Sequence of chain 1.C:
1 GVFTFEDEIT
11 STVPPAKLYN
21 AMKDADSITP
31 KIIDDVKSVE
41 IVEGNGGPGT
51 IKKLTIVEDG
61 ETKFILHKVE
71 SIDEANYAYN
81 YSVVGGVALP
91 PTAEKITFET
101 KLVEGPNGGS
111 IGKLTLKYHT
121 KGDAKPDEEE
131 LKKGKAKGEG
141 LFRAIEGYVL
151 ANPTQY

The small molecule below binds the protein below.
Small molecule (SMILES): OC[C@H]1O[C@@H](O)[C@H](O)[C@@H](O)[C@@H]1O

Binding-site contacts:
Ligand atom O4 contacts residue LYS23 of chain 1.C at 4.1 Å.
Ligand atom O6 contacts residue GLY46 of chain 1.C at 4.2 Å.
Ligand atom C3 contacts residue LYS23 of chain 1.C at 3.8 Å.
Ligand atom O4 contacts residue TYR19 of chain 1.C at 4.5 Å.
Ligand atom C4 contacts residue TYR79 of chain 1.C at 3.7 Å (hydrophobic).
Ligand atom C2 contacts residue LYS23 of chain 1.C at 3.8 Å.
Ligand atom C6 contacts residue LYS23 of chain 1.C at 3.9 Å.
Ligand atom C5 contacts residue LYS23 of chain 1.C at 4.1 Å.
Ligand atom C3 contacts residue MET22 of chain 1.C at 3.8 Å (hydrophobic).
Ligand atom C1 contacts residue LYS23 of chain 1.C at 4.3 Å.
Ligand atom C1 contacts residue TYR79 of chain 1.C at 3.2 Å (hydrophobic).
Ligand atom O3 contacts residue TYR79 of chain 1.C at 3.8 Å.
Ligand atom O1 contacts residue LYS52 of chain 1.C at 3.0 Å (salt-bridge).
Ligand atom O2 contacts residue TYR79 of chain 1.C at 3.1 Å.
Ligand atom O5 contacts residue LYS23 of chain 1.C at 3.4 Å (salt-bridge).
Ligand atom C1 contacts residue MET22 of chain 1.C at 3.9 Å (hydrophobic).
Ligand atom C2 contacts residue MET22 of chain 1.C at 2.9 Å (hydrophobic).
Ligand atom C4 contacts residue LYS23 of chain 1.C at 3.6 Å.
Ligand atom O4 contacts residue TYR79 of chain 1.C at 3.6 Å.
Ligand atom C5 contacts residue TYR79 of chain 1.C at 3.9 Å (hydrophobic).
Ligand atom O1 contacts residue ASP26 of chain 1.C at 3.6 Å (salt-bridge).
Ligand atom O1 contacts residue LYS23 of chain 1.C at 4.5 Å.
Ligand atom O4 contacts residue ILE72 of chain 1.C at 3.7 Å.
Ligand atom O1 contacts residue ALA25 of chain 1.C at 4.1 Å.
Ligand atom O3 contacts residue MET22 of chain 1.C at 3.5 Å.
Ligand atom O6 contacts residue LYS23 of chain 1.C at 3.9 Å.
Ligand atom C3 contacts residue TYR79 of chain 1.C at 3.1 Å (hydrophobic).
Ligand atom O1 contacts residue MET22 of chain 1.C at 3.9 Å.
Ligand atom O3 contacts residue TYR19 of chain 1.C at 4.3 Å.
Ligand atom C1 contacts residue LYS52 of chain 1.C at 3.6 Å.
Ligand atom O5 contacts residue TYR79 of chain 1.C at 4.1 Å.
Ligand atom O3 contacts residue LYS23 of chain 1.C at 3.5 Å (salt-bridge).
Ligand atom O5 contacts residue MET22 of chain 1.C at 4.2 Å.
Ligand atom O5 contacts residue LYS52 of chain 1.C at 4.2 Å.
Ligand atom O2 contacts residue MET22 of chain 1.C at 3.3 Å (h-bond).
Ligand atom O1 contacts residue TYR79 of chain 1.C at 3.6 Å.
Ligand atom C2 contacts residue TYR79 of chain 1.C at 3.6 Å (hydrophobic).